Binding-site contacts:
Ligand atom C11 contacts residue KSJ1 of chain 1.Q at 1.2 Å.
Ligand atom C01 contacts residue KSJ1 of chain 1.Q at 0.3 Å.
Ligand atom O16 contacts residue KSJ1 of chain 1.Q at 0.5 Å (h-bond).
Ligand atom C13 contacts residue THR48 of chain 1.D at 3.6 Å.
Ligand atom C11 contacts residue THR48 of chain 1.D at 3.6 Å.
Ligand atom C01 contacts residue ALA80 of chain 1.D at 3.5 Å (hydrophobic).
Ligand atom C15 contacts residue KSJ1 of chain 1.Q at 1.2 Å.
Ligand atom O16 contacts residue THR18 of chain 1.D at 2.4 Å (h-bond).
Ligand atom O10 contacts residue GLY118 of chain 1.D at 3.3 Å (h-bond).
Ligand atom C09 contacts residue KSJ1 of chain 1.Q at 0.2 Å.
Ligand atom C14 contacts residue KSJ1 of chain 1.Q at 0.8 Å.
Ligand atom C05 contacts residue KSJ1 of chain 1.Q at 0.2 Å.
Ligand atom C09 contacts residue THR18 of chain 1.D at 3.5 Å.
Ligand atom C14 contacts residue ARG52 of chain 1.D at 3.4 Å.
Ligand atom C04 contacts residue KSJ1 of chain 1.Q at 0.3 Å.
Ligand atom O18 contacts residue KSJ1 of chain 1.Q at 0.4 Å (h-bond).
Ligand atom C06 contacts residue KSJ1 of chain 1.Q at 0.2 Å.
Ligand atom C04 contacts residue THR18 of chain 1.D at 3.2 Å.
Ligand atom O16 contacts residue SO41 of chain 1.S at 3.2 Å (h-bond).
Ligand atom C03 contacts residue KSJ1 of chain 1.Q at 0.4 Å.
Ligand atom C01 contacts residue SO41 of chain 1.P at 3.4 Å.
Ligand atom O18 contacts residue LYS22 of chain 1.D at 3.3 Å.
Ligand atom C03 contacts residue LEU150 of chain 1.C at 3.4 Å (hydrophobic).
Ligand atom O17 contacts residue ALA117 of chain 1.D at 3.5 Å.
Ligand atom O17 contacts residue KSJ1 of chain 1.Q at 0.9 Å (h-bond).
Ligand atom O10 contacts residue ALA117 of chain 1.D at 3.1 Å.
Ligand atom C07 contacts residue KSJ1 of chain 1.Q at 0.6 Å.
Ligand atom C02 contacts residue SO41 of chain 1.P at 3.0 Å.
Ligand atom C09 contacts residue SO41 of chain 1.S at 3.2 Å.
Ligand atom O16 contacts residue GLY19 of chain 1.D at 3.4 Å (h-bond).
Ligand atom O18 contacts residue GLY118 of chain 1.D at 2.9 Å (h-bond).
Ligand atom C02 contacts residue KSJ1 of chain 1.Q at 0.4 Å.
Ligand atom C12 contacts residue KSJ1 of chain 1.Q at 0.7 Å.
Ligand atom O10 contacts residue KSJ1 of chain 1.Q at 0.5 Å (h-bond).
Ligand atom C08 contacts residue KSJ1 of chain 1.Q at 0.8 Å.
Ligand atom O16 contacts residue LYS22 of chain 1.D at 3.5 Å (salt-bridge).
Ligand atom C13 contacts residue KSJ1 of chain 1.Q at 0.7 Å.
Ligand atom C12 contacts residue THR18 of chain 1.D at 3.3 Å.
Ligand atom O10 contacts residue PRO81 of chain 1.D at 3.0 Å.
Ligand atom C08 contacts residue SO41 of chain 1.S at 3.4 Å.

The protein below binds the small molecule below.
Small molecule (SMILES): O=C(O)C[C@H]1CCC[C@@H]1C(=O)c1ccccc1O

Sequence of chain 1.C:
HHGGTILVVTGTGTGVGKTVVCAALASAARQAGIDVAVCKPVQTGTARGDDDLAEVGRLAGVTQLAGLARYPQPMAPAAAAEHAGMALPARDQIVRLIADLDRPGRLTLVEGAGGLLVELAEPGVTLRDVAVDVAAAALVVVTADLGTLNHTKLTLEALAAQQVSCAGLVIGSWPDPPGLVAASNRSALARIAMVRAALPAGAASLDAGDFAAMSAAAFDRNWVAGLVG

Sequence of chain 1.D:
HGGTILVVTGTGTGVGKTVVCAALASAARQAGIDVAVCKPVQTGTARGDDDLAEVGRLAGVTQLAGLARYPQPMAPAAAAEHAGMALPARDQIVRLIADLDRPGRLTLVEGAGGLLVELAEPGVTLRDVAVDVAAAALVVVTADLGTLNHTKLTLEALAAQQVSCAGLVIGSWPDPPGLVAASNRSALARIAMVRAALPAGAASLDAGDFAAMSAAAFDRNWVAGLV